Sequence of chain 4.C:
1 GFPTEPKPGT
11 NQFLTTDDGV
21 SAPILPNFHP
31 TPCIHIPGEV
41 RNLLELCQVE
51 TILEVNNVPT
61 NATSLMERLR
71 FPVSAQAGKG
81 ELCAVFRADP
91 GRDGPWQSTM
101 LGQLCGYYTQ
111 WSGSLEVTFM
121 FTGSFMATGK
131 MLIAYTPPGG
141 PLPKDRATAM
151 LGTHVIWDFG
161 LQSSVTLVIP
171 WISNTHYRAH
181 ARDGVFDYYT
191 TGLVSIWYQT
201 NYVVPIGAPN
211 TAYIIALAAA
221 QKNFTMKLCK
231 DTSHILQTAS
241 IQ

A small-molecule ligand and the protein it binds are described below.
Small molecule (SMILES): Cc1cc(CCCCCCCOc2ccc(C3=NCCO3)cc2)on1

Binding-site contacts:
Ligand atom C5 contacts residue PHE155 of chain 4.A at 3.9 Å (hydrophobic).
Ligand atom C3B contacts residue TRP203 of chain 4.A at 3.1 Å (hydrophobic).
Ligand atom C4A contacts residue THR114 of chain 4.A at 3.5 Å.
Ligand atom C2A contacts residue ASP112 of chain 4.A at 3.8 Å.
Ligand atom O1A contacts residue ASN228 of chain 4.A at 3.7 Å.
Ligand atom O1A contacts residue TRP203 of chain 4.A at 3.3 Å.
Ligand atom N3A contacts residue ILE113 of chain 4.A at 3.8 Å.
Ligand atom N3A contacts residue ASP112 of chain 4.A at 2.5 Å (salt-bridge).
Ligand atom O1B contacts residue TYR201 of chain 4.A at 3.4 Å.
Ligand atom N2 contacts residue PHE155 of chain 4.A at 3.5 Å.
Ligand atom C5B contacts residue ASP112 of chain 4.A at 4.0 Å.
Ligand atom C31 contacts residue PRO177 of chain 4.A at 3.9 Å (hydrophobic).
Ligand atom C2C contacts residue PHE155 of chain 4.A at 3.9 Å (hydrophobic).
Ligand atom C4B contacts residue TRP203 of chain 4.A at 3.5 Å (hydrophobic).
Ligand atom C3C contacts residue PHE135 of chain 4.A at 3.8 Å (hydrophobic).
Ligand atom O1 contacts residue PHE155 of chain 4.A at 3.4 Å.
Ligand atom C6C contacts residue TYR201 of chain 4.A at 3.9 Å (hydrophobic).
Ligand atom C2B contacts residue TRP203 of chain 4.A at 4.0 Å (hydrophobic).
Ligand atom C2A contacts residue TRP203 of chain 4.A at 3.6 Å (hydrophobic).
Ligand atom C5A contacts residue ASN228 of chain 4.A at 4.0 Å.
Ligand atom C4C contacts residue PHE135 of chain 4.A at 3.8 Å (hydrophobic).
Ligand atom C5C contacts residue ILE111 of chain 4.A at 3.8 Å (hydrophobic).
Ligand atom C5B contacts residue ILE111 of chain 4.A at 3.9 Å (hydrophobic).
Ligand atom C5B contacts residue ILE113 of chain 4.A at 3.5 Å (hydrophobic).
Ligand atom C4B contacts residue ILE113 of chain 4.A at 4.0 Å (hydrophobic).
Ligand atom C5A contacts residue ASP112 of chain 4.A at 4.0 Å.
Ligand atom C3B contacts residue ASN228 of chain 4.A at 4.0 Å.
Ligand atom C5 contacts residue PHE233 of chain 4.A at 4.0 Å (hydrophobic).
Ligand atom C5C contacts residue PHE135 of chain 4.A at 3.5 Å (hydrophobic).
Ligand atom N3A contacts residue THR114 of chain 4.A at 4.0 Å.
Ligand atom C2C contacts residue VAL192 of chain 4.A at 3.7 Å (hydrophobic).
Ligand atom C4A contacts residue ASP112 of chain 4.A at 2.6 Å.
Ligand atom C31 contacts residue ILE24 of chain 4.C at 3.6 Å (hydrophobic).
Ligand atom C4 contacts residue ILE24 of chain 4.C at 4.0 Å (hydrophobic).
Ligand atom N2 contacts residue PHE233 of chain 4.A at 3.7 Å.
Ligand atom C2B contacts residue TYR201 of chain 4.A at 3.5 Å (hydrophobic).
Ligand atom C6B contacts residue ILE113 of chain 4.A at 4.0 Å (hydrophobic).
Ligand atom C31 contacts residue VAL179 of chain 4.A at 3.3 Å (hydrophobic).
Ligand atom C4C contacts residue VAL192 of chain 4.A at 3.5 Å (hydrophobic).
Ligand atom O1 contacts residue PHE233 of chain 4.A at 3.1 Å.

Sequence of chain 4.A:
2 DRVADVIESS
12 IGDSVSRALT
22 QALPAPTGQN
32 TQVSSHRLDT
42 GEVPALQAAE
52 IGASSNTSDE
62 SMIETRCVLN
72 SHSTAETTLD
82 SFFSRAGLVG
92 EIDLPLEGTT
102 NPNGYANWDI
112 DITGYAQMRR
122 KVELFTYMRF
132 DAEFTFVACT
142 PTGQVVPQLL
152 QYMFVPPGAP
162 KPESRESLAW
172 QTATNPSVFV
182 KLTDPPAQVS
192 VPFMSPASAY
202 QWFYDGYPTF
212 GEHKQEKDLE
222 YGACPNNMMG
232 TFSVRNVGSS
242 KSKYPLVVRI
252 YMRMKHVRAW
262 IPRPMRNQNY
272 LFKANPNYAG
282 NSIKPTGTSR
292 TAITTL

Sequence of chain 3.C:
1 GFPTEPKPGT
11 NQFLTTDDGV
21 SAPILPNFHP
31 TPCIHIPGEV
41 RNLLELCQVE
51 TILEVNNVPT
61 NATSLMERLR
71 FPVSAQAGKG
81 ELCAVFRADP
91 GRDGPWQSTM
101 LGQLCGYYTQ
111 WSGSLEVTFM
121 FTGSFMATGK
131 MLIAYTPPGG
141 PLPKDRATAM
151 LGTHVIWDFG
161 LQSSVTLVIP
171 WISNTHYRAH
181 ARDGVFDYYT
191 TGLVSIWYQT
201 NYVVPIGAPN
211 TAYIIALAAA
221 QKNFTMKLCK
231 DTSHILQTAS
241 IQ